The protein below binds the small molecule below.
Small molecule (SMILES): C=CCc1ccccc1OC[C@@H](O)CNC(C)C

Binding-site contacts:
Ligand atom O2 contacts residue PHE424 of chain 1.A at 3.8 Å.
Ligand atom C10 contacts residue PHE425 of chain 1.A at 4.0 Å (hydrophobic).
Ligand atom C15 contacts residue ALA207 of chain 1.A at 4.0 Å (hydrophobic).
Ligand atom C10 contacts residue VAL121 of chain 1.A at 4.0 Å (hydrophobic).
Ligand atom C6 contacts residue ASP120 of chain 1.A at 4.1 Å.
Ligand atom O1 contacts residue TYR451 of chain 1.A at 3.7 Å.
Ligand atom C4 contacts residue ASP120 of chain 1.A at 3.1 Å.
Ligand atom C10 contacts residue SER210 of chain 1.A at 3.4 Å.
Ligand atom C15 contacts residue SER211 of chain 1.A at 3.8 Å.
Ligand atom O1 contacts residue ASP120 of chain 1.A at 2.8 Å (salt-bridge).
Ligand atom C1 contacts residue ASP120 of chain 1.A at 3.4 Å.
Ligand atom C4 contacts residue ASN447 of chain 1.A at 3.4 Å.
Ligand atom C7 contacts residue PHE425 of chain 1.A at 3.9 Å (hydrophobic).
Ligand atom C8 contacts residue VAL121 of chain 1.A at 3.8 Å (hydrophobic).
Ligand atom O1 contacts residue TRP421 of chain 1.A at 3.9 Å.
Ligand atom N1 contacts residue ASP120 of chain 1.A at 3.7 Å.
Ligand atom N1 contacts residue ASN447 of chain 1.A at 2.8 Å (h-bond).
Ligand atom C9 contacts residue THR125 of chain 1.A at 3.8 Å.
Ligand atom C5 contacts residue ASN447 of chain 1.A at 3.1 Å.
Ligand atom C11 contacts residue PHE425 of chain 1.A at 3.5 Å (hydrophobic).
Ligand atom C13 contacts residue PHE425 of chain 1.A at 3.9 Å (hydrophobic).
Ligand atom C3 contacts residue ASN447 of chain 1.A at 3.4 Å.
Ligand atom O1 contacts residue ASN447 of chain 1.A at 2.8 Å (h-bond).
Ligand atom C8 contacts residue PHE425 of chain 1.A at 4.1 Å (hydrophobic).
Ligand atom C12 contacts residue SER210 of chain 1.A at 4.1 Å.
Ligand atom C3 contacts residue TYR451 of chain 1.A at 3.9 Å (hydrophobic).
Ligand atom C3 contacts residue ASP120 of chain 1.A at 3.9 Å.
Ligand atom C2 contacts residue ASP120 of chain 1.A at 3.8 Å.
Ligand atom C1 contacts residue THR117 of chain 1.A at 3.8 Å.
Ligand atom C8 contacts residue VAL124 of chain 1.A at 3.9 Å (hydrophobic).
Ligand atom C5 contacts residue ASP120 of chain 1.A at 3.5 Å.
Ligand atom C14 contacts residue SER210 of chain 1.A at 3.9 Å.
Ligand atom C11 contacts residue SER210 of chain 1.A at 3.1 Å.
Ligand atom C12 contacts residue PHE425 of chain 1.A at 3.6 Å (hydrophobic).
Ligand atom C3 contacts residue TRP116 of chain 1.A at 3.6 Å (hydrophobic).
Ligand atom C2 contacts residue ASN447 of chain 1.A at 3.7 Å.
Ligand atom C9 contacts residue VAL121 of chain 1.A at 3.6 Å (hydrophobic).
Ligand atom C2 contacts residue PHE200 of chain 1.A at 4.1 Å (hydrophobic).
Ligand atom N1 contacts residue TYR443 of chain 1.A at 4.0 Å.
Ligand atom C10 contacts residue SER214 of chain 1.A at 4.0 Å.

Sequence of chain 1.A:
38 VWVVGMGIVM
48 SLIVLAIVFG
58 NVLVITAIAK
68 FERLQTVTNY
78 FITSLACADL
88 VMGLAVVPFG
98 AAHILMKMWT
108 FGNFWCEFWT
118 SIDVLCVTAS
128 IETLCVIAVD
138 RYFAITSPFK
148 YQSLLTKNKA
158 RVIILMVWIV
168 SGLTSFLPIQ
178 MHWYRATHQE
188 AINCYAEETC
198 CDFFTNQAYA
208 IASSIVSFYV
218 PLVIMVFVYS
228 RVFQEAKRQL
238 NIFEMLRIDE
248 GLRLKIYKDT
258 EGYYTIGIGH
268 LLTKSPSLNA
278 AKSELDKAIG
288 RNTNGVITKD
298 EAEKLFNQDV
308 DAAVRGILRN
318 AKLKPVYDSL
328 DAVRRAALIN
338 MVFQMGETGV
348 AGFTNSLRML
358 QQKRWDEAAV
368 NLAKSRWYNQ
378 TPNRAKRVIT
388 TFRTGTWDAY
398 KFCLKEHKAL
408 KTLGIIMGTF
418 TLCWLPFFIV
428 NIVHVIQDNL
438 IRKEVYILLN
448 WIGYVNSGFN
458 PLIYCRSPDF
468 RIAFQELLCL